Binding-site contacts:
Ligand atom C4 contacts residue ILE239 of chain 3.A at 3.5 Å (hydrophobic).
Ligand atom C12 contacts residue PHE179 of chain 3.A at 3.4 Å (hydrophobic).
Ligand atom C24 contacts residue TYR25 of chain 3.A at 3.6 Å (hydrophobic).
Ligand atom C6 contacts residue TYR25 of chain 3.A at 3.7 Å (hydrophobic).
Ligand atom C10 contacts residue SER22 of chain 3.A at 2.7 Å.
Ligand atom C15 contacts residue RHB1 of chain 3.C at 3.0 Å.
Ligand atom C26 contacts residue VAL278 of chain 2.A at 3.8 Å (hydrophobic).
Ligand atom C23 contacts residue HIS65 of chain 3.A at 3.5 Å.
Ligand atom C16 contacts residue PHE179 of chain 3.A at 3.5 Å (hydrophobic).
Ligand atom O2 contacts residue VAL278 of chain 2.A at 3.2 Å.
Ligand atom N1 contacts residue RHB1 of chain 3.C at 3.4 Å.
Ligand atom C13 contacts residue RHB1 of chain 3.C at 3.1 Å.
Ligand atom C23 contacts residue PO41 of chain 3.D at 2.6 Å.
Ligand atom C16 contacts residue RHB1 of chain 3.C at 3.8 Å.
Ligand atom C14 contacts residue RHB1 of chain 3.C at 3.6 Å.
Ligand atom C11 contacts residue SER22 of chain 3.A at 3.7 Å.
Ligand atom C22 contacts residue PO41 of chain 3.D at 3.5 Å.
Ligand atom C3 contacts residue ILE239 of chain 3.A at 3.5 Å (hydrophobic).
Ligand atom N1 contacts residue PO41 of chain 3.D at 3.4 Å (h-bond).
Ligand atom C17 contacts residue GLN275 of chain 2.A at 3.3 Å.
Ligand atom C34 contacts residue MET243 of chain 3.A at 3.4 Å (hydrophobic).
Ligand atom C7 contacts residue SER22 of chain 3.A at 3.5 Å.
Ligand atom C1 contacts residue LEU242 of chain 3.A at 3.6 Å (hydrophobic).
Ligand atom C23 contacts residue SER22 of chain 3.A at 3.8 Å.
Ligand atom C9 contacts residue RHB1 of chain 3.C at 3.6 Å.
Ligand atom C25 contacts residue TYR25 of chain 3.A at 2.8 Å (hydrophobic).
Ligand atom C13 contacts residue PHE179 of chain 3.A at 3.5 Å (hydrophobic).
Ligand atom O3 contacts residue LEU277 of chain 2.A at 3.8 Å.
Ligand atom O1 contacts residue SER22 of chain 3.A at 3.4 Å (h-bond).
Ligand atom N1 contacts residue SER22 of chain 3.A at 3.8 Å.
Ligand atom O1 contacts residue HIS69 of chain 3.A at 3.7 Å.
Ligand atom C19 contacts residue GLN275 of chain 2.A at 3.8 Å.
Ligand atom C8 contacts residue RHB1 of chain 3.C at 3.3 Å.
Ligand atom C12 contacts residue RHB1 of chain 3.C at 3.6 Å.
Ligand atom C23 contacts residue PRO73 of chain 3.A at 3.5 Å (hydrophobic).
Ligand atom C18 contacts residue GLN275 of chain 2.A at 2.7 Å.
Ligand atom C36 contacts residue RHB1 of chain 3.C at 2.6 Å.
Ligand atom O3 contacts residue GLN275 of chain 2.A at 3.2 Å (h-bond).
Ligand atom C35 contacts residue RHB1 of chain 3.C at 2.2 Å.
Ligand atom O1 contacts residue LEU242 of chain 3.A at 3.8 Å.

A small-molecule ligand and the protein it binds are described below.
Small molecule (SMILES): CCN(CC)c1ccc2c(-c3ccccc3C(=O)O)c3ccc(=[N+](CC)CC)cc-3oc2c1

Sequence of chain 2.A:
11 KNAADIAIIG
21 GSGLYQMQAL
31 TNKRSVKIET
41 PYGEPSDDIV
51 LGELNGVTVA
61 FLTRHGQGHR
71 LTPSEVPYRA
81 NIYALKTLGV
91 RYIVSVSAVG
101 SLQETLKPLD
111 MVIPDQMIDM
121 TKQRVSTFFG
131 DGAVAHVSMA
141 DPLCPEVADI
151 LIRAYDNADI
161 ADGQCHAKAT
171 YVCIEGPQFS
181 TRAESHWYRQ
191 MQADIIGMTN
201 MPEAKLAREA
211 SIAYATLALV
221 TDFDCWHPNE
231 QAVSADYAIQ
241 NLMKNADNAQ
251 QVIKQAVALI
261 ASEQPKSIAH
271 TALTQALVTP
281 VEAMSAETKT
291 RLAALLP

Sequence of chain 3.A:
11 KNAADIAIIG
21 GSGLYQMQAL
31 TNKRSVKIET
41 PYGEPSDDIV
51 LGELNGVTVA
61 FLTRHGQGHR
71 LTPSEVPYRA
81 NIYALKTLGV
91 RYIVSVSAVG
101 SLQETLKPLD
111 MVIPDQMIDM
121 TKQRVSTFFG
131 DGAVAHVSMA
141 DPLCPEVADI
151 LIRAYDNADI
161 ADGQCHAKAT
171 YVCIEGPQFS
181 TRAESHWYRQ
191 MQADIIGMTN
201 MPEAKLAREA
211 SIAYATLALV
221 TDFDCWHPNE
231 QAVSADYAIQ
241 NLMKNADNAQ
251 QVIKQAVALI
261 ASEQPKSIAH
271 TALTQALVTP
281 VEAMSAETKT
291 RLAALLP